Sequence of chain 14.E:
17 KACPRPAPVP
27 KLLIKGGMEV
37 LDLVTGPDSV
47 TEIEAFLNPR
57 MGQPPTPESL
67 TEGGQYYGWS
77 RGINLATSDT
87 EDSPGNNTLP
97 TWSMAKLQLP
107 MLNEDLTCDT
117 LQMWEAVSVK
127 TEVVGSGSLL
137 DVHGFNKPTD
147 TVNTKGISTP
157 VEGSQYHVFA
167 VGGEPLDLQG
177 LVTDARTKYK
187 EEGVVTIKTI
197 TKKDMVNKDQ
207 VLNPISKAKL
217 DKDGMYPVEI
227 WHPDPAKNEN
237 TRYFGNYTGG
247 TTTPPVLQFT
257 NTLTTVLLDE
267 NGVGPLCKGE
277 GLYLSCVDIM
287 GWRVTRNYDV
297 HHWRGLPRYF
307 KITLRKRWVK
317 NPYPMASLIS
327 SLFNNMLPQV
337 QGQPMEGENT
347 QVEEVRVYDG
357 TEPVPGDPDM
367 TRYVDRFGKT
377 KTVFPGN

Binding-site contacts:
Ligand atom O1A contacts residue TYR72 of chain 14.E at 3.5 Å.
Ligand atom C2 contacts residue GLY78 of chain 14.E at 4.1 Å.
Ligand atom C5 contacts residue ASN93 of chain 14.E at 4.1 Å.
Ligand atom O4 contacts residue HIS298 of chain 14.E at 3.0 Å (h-bond).
Ligand atom O3 contacts residue GLY78 of chain 14.E at 3.6 Å.
Ligand atom C8 contacts residue TYR72 of chain 14.E at 4.1 Å (hydrophobic).
Ligand atom C5 contacts residue TYR72 of chain 14.E at 3.4 Å (hydrophobic).
Ligand atom O10 contacts residue THR291 of chain 14.E at 3.8 Å.
Ligand atom C3 contacts residue VAL296 of chain 14.E at 3.7 Å (hydrophobic).
Ligand atom C11 contacts residue ASP85 of chain 14.A at 3.8 Å.
Ligand atom O4 contacts residue ILE79 of chain 14.E at 3.5 Å (h-bond).
Ligand atom C6 contacts residue ASN93 of chain 14.E at 3.4 Å.
Ligand atom O4 contacts residue TYR72 of chain 14.E at 4.2 Å.
Ligand atom C1 contacts residue SER89 of chain 14.E at 4.2 Å.
Ligand atom N5 contacts residue TYR72 of chain 14.E at 3.1 Å (h-bond).
Ligand atom O10 contacts residue ASN293 of chain 14.E at 3.9 Å.
Ligand atom O1A contacts residue SER89 of chain 14.E at 3.4 Å (h-bond).
Ligand atom O1B contacts residue ASN80 of chain 14.E at 4.2 Å.
Ligand atom C1 contacts residue ARG77 of chain 14.E at 3.4 Å.
Ligand atom C3 contacts residue GLY78 of chain 14.E at 4.0 Å.
Ligand atom C4 contacts residue TYR72 of chain 14.E at 3.4 Å (hydrophobic).
Ligand atom C6 contacts residue TYR72 of chain 14.E at 3.3 Å (hydrophobic).
Ligand atom C3 contacts residue GLY78 of chain 14.E at 4.0 Å.
Ligand atom O1B contacts residue TYR72 of chain 14.E at 3.8 Å.
Ligand atom O1B contacts residue SER89 of chain 14.E at 4.1 Å.
Ligand atom O1B contacts residue ARG77 of chain 14.E at 2.8 Å (salt-bridge).
Ligand atom C1 contacts residue GLY78 of chain 14.E at 4.0 Å.
Ligand atom C4 contacts residue GLY78 of chain 14.E at 3.3 Å.
Ligand atom O4 contacts residue GLY78 of chain 14.E at 3.0 Å.
Ligand atom O4 contacts residue VAL296 of chain 14.E at 4.0 Å.
Ligand atom O4 contacts residue THR291 of chain 14.E at 3.4 Å.
Ligand atom O6 contacts residue ASN93 of chain 14.E at 3.5 Å (h-bond).
Ligand atom C7 contacts residue TYR72 of chain 14.E at 3.9 Å (hydrophobic).
Ligand atom C3 contacts residue HIS298 of chain 14.E at 3.8 Å.
Ligand atom C8 contacts residue ARG77 of chain 14.E at 4.2 Å.
Ligand atom C1 contacts residue TYR72 of chain 14.E at 3.8 Å (hydrophobic).
Ligand atom O8 contacts residue TYR72 of chain 14.E at 3.5 Å (h-bond).
Ligand atom O1A contacts residue GLY78 of chain 14.E at 3.3 Å (h-bond).
Ligand atom C4 contacts residue HIS298 of chain 14.E at 3.6 Å.
Ligand atom O1A contacts residue ARG77 of chain 14.E at 3.1 Å (salt-bridge).

This protein binds this small molecule.
Small molecule (SMILES): CC(=O)N[C@@H]1[C@@H](O[C@@H]2O[C@H](CO)[C@H](O)[C@H](O[C@]3(C(=O)O)C[C@H](O)[C@@H](NC(C)=O)[C@H]([C@H](O)[C@H](O)CO)O3)[C@H]2O)[C@H](O)[C@@H](CO[C@]2(C(=O)O)C[C@H](O)[C@@H](NC(C)=O)[C@H]([C@H](O)[C@H](O)CO)O2)O[C@H]1O

Sequence of chain 14.A:
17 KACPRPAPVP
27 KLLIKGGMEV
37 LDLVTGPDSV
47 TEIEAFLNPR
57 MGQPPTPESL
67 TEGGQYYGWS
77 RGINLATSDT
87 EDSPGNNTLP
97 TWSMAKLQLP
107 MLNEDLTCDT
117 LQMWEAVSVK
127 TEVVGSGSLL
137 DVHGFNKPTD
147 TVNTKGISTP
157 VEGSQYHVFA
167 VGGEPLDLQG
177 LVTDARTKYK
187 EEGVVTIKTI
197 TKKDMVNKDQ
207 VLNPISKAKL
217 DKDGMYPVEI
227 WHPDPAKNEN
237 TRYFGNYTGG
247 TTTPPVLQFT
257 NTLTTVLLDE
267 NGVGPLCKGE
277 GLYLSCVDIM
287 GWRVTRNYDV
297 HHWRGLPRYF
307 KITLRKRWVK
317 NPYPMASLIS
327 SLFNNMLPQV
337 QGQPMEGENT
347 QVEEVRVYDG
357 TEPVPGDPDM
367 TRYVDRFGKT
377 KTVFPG